Binding-site contacts:
Ligand atom C12 contacts residue SER213 of chain 1.A at 3.6 Å.
Ligand atom C17 contacts residue THR193 of chain 1.A at 3.7 Å.
Ligand atom O3 contacts residue ASP244 of chain 1.A at 3.0 Å (salt-bridge).
Ligand atom N2 contacts residue ASP244 of chain 1.A at 3.5 Å (salt-bridge).
Ligand atom O2 contacts residue ASP244 of chain 1.A at 3.4 Å (salt-bridge).
Ligand atom N2 contacts residue GLU80 of chain 1.A at 3.1 Å (salt-bridge).
Ligand atom C12 contacts residue ILE200 of chain 1.A at 3.6 Å (hydrophobic).
Ligand atom BR contacts residue SER213 of chain 1.A at 3.7 Å.
Ligand atom O4 contacts residue LYS241 of chain 1.A at 3.4 Å (salt-bridge).
Ligand atom N2 contacts residue HIS267 of chain 1.A at 2.7 Å (h-bond).
Ligand atom C11 contacts residue SER213 of chain 1.A at 3.7 Å.
Ligand atom C15 contacts residue ASP244 of chain 1.A at 3.5 Å.
Ligand atom C6 contacts residue PHE194 of chain 1.A at 3.7 Å (hydrophobic).
Ligand atom O3 contacts residue HIS267 of chain 1.A at 3.0 Å (h-bond).
Ligand atom N2 contacts residue ZN1 of chain 1.E at 2.9 Å.
Ligand atom C15 contacts residue THR193 of chain 1.A at 3.3 Å.
Ligand atom N2 contacts residue MET65 of chain 1.A at 3.4 Å (h-bond).
Ligand atom C14 contacts residue THR193 of chain 1.A at 3.7 Å.
Ligand atom O2 contacts residue THR193 of chain 1.A at 2.5 Å (h-bond).
Ligand atom C13 contacts residue ILE200 of chain 1.A at 3.7 Å (hydrophobic).
Ligand atom O3 contacts residue GLU80 of chain 1.A at 2.5 Å (salt-bridge).
Ligand atom O2 contacts residue HIS81 of chain 1.A at 3.6 Å (h-bond).
Ligand atom O3 contacts residue ZN1 of chain 1.E at 2.2 Å.
Ligand atom C15 contacts residue ZN1 of chain 1.E at 2.8 Å.
Ligand atom O2 contacts residue HIS240 of chain 1.A at 2.9 Å (h-bond).
Ligand atom C9 contacts residue ILE200 of chain 1.A at 3.7 Å (hydrophobic).
Ligand atom C13 contacts residue ALA217 of chain 1.A at 3.6 Å (hydrophobic).
Ligand atom C11 contacts residue ILE200 of chain 1.A at 3.7 Å (hydrophobic).
Ligand atom C7 contacts residue PHE194 of chain 1.A at 3.2 Å (hydrophobic).
Ligand atom C7 contacts residue THR193 of chain 1.A at 3.5 Å.
Ligand atom BR contacts residue ARG204 of chain 1.A at 3.1 Å.
Ligand atom O3 contacts residue HIS81 of chain 1.A at 3.2 Å (h-bond).
Ligand atom C11 contacts residue GLY212 of chain 1.A at 3.5 Å.
Ligand atom O2 contacts residue ZN1 of chain 1.E at 2.0 Å.
Ligand atom BR contacts residue GLY212 of chain 1.A at 3.4 Å.
Ligand atom C14 contacts residue MET65 of chain 1.A at 3.7 Å (hydrophobic).
Ligand atom C10 contacts residue ILE200 of chain 1.A at 3.6 Å (hydrophobic).
Ligand atom O1 contacts residue MET65 of chain 1.A at 3.6 Å.
Ligand atom N1 contacts residue THR193 of chain 1.A at 3.0 Å (h-bond).
Ligand atom O4 contacts residue ASP244 of chain 1.A at 3.7 Å.

Sequence of chain 1.A:
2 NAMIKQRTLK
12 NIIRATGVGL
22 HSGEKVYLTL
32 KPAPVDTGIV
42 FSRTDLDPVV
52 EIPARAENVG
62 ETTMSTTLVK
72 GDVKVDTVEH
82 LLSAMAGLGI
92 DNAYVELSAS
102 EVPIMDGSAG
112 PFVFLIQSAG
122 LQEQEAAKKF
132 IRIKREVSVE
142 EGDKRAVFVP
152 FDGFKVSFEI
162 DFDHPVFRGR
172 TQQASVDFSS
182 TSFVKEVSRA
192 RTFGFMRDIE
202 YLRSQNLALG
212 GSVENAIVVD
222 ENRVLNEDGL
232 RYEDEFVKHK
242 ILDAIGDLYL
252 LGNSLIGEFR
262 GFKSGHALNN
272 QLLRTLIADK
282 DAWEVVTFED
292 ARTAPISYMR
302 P

The protein below binds the small molecule below.
Small molecule (SMILES): C[C@@H](O)[C@H](NC(=O)c1ccc(-c2ccc(Br)cc2)cc1)C(=O)NO